A protein and the small-molecule ligand that binds it are described below.
Small molecule (SMILES): CC(=O)N[C@@H]1[C@@H](O)[C@H](O)[C@@H](CO)O[C@H]1O

Sequence of chain 1.B:
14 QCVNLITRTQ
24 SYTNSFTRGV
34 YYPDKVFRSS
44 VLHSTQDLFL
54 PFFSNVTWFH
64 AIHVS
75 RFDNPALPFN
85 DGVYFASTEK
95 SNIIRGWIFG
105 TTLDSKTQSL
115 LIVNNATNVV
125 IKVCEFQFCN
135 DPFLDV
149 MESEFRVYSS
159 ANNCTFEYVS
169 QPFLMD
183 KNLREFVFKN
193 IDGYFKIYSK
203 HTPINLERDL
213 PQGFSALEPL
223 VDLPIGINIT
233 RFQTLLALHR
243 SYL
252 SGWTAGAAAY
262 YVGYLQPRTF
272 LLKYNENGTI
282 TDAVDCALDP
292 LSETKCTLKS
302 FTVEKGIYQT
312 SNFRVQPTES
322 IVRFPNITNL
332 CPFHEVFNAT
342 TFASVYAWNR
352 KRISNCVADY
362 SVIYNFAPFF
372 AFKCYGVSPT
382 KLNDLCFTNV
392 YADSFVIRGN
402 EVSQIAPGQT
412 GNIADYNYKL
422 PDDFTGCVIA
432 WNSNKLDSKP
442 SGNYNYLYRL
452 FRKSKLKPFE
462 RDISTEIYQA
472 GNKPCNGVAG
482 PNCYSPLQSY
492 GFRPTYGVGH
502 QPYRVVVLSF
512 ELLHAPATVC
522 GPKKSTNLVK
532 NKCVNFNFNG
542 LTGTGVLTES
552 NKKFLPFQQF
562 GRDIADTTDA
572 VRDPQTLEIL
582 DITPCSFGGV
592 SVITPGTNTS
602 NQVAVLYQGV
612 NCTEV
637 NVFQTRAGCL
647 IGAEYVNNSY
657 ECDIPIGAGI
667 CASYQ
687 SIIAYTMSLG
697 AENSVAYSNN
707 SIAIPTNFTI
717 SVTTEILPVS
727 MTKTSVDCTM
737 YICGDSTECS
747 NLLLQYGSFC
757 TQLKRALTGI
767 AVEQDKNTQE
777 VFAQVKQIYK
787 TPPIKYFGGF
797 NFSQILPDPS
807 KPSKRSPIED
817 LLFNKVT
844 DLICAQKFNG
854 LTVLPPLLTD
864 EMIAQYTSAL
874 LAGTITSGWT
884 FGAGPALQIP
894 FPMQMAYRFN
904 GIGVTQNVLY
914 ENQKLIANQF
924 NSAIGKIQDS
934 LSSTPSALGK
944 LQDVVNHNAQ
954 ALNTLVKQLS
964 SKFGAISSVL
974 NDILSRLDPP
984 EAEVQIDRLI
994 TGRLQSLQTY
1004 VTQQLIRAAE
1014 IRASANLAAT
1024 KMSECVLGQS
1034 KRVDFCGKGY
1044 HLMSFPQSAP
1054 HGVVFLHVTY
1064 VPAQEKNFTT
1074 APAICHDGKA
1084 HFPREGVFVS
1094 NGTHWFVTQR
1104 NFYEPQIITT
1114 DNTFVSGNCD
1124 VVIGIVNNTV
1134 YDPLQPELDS

Binding-site contacts:
Ligand atom C7 contacts residue GLU461 of chain 1.B at 3.6 Å.
Ligand atom O7 contacts residue ASN230 of chain 1.C at 4.4 Å.
Ligand atom C1 contacts residue ASN230 of chain 1.C at 1.4 Å.
Ligand atom C5 contacts residue THR232 of chain 1.C at 3.9 Å.
Ligand atom C1 contacts residue THR232 of chain 1.C at 3.8 Å.
Ligand atom C2 contacts residue ASN230 of chain 1.C at 2.5 Å.
Ligand atom C7 contacts residue ASN230 of chain 1.C at 3.9 Å.
Ligand atom O7 contacts residue GLU461 of chain 1.B at 3.1 Å (salt-bridge).
Ligand atom O5 contacts residue THR105 of chain 1.C at 3.6 Å.
Ligand atom C8 contacts residue LYS458 of chain 1.B at 3.9 Å.
Ligand atom C4 contacts residue ASN230 of chain 1.C at 4.2 Å.
Ligand atom O5 contacts residue ASN230 of chain 1.C at 2.4 Å (h-bond).
Ligand atom C3 contacts residue ASN230 of chain 1.C at 3.8 Å.
Ligand atom C5 contacts residue ASN230 of chain 1.C at 3.7 Å.
Ligand atom C8 contacts residue GLU461 of chain 1.B at 3.4 Å.
Ligand atom O5 contacts residue THR232 of chain 1.C at 3.7 Å.
Ligand atom C1 contacts residue THR105 of chain 1.C at 4.2 Å.
Ligand atom N2 contacts residue ASN230 of chain 1.C at 3.0 Å (h-bond).

Sequence of chain 1.C:
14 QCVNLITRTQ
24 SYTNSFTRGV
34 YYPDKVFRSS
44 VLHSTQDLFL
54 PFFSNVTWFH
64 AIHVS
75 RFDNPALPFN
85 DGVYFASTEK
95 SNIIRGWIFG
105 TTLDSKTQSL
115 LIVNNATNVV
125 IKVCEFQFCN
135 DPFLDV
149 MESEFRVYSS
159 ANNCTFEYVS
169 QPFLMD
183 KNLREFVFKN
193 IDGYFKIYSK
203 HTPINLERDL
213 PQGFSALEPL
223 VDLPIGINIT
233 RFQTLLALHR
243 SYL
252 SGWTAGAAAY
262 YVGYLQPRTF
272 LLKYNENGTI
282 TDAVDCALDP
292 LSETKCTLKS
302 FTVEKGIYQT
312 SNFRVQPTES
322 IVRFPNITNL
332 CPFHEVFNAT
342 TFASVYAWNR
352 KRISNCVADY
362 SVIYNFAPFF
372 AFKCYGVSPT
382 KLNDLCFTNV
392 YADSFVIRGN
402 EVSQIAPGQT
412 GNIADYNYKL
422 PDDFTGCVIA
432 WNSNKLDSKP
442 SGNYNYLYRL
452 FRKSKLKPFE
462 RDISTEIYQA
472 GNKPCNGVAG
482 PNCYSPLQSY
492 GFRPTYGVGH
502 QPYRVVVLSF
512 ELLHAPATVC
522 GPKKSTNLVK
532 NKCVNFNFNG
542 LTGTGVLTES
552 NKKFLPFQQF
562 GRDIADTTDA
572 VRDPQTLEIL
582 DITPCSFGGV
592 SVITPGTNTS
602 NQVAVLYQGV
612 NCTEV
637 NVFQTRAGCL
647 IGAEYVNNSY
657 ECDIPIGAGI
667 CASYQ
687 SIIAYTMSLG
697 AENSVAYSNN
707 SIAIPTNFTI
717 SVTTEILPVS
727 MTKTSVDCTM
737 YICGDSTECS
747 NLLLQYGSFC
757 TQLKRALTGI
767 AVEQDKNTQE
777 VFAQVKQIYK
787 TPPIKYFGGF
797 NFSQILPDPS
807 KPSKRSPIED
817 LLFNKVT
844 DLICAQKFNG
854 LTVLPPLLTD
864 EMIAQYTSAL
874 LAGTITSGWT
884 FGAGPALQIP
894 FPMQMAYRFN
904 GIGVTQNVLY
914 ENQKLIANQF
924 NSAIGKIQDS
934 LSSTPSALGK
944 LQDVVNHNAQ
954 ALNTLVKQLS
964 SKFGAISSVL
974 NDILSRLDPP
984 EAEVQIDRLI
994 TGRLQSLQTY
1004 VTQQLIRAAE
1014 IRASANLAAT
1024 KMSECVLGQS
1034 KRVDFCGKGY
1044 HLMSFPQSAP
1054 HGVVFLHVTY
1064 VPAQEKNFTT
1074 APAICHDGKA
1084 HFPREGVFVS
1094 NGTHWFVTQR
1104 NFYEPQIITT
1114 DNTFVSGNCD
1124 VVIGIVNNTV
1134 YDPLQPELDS